Sequence of chain 1.D:
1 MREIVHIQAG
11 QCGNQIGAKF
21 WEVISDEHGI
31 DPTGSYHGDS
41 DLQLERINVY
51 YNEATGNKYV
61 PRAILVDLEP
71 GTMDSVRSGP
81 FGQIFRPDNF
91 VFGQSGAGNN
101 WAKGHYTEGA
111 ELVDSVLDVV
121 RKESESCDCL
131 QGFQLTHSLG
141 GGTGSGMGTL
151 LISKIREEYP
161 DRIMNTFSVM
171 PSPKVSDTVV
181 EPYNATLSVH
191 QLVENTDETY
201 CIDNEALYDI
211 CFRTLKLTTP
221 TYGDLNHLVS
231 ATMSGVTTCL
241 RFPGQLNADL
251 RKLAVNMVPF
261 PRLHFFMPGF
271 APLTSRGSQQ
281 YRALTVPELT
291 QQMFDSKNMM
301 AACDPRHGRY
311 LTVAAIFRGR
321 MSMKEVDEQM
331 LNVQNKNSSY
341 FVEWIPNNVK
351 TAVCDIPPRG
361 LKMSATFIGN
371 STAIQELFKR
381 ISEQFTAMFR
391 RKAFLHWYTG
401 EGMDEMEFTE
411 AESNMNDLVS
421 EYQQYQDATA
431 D

Binding-site contacts:
Ligand atom C32 contacts residue THR274 of chain 1.D at 3.8 Å.
Ligand atom C32 contacts residue GLN279 of chain 1.D at 3.3 Å.
Ligand atom C6' contacts residue GLN279 of chain 1.D at 3.8 Å.
Ligand atom C11 contacts residue HIS227 of chain 1.D at 3.9 Å.
Ligand atom C30 contacts residue LEU215 of chain 1.D at 3.5 Å (hydrophobic).
Ligand atom C30 contacts residue LEU273 of chain 1.D at 3.6 Å (hydrophobic).
Ligand atom C26 contacts residue ARG359 of chain 1.D at 3.6 Å.
Ligand atom C20 contacts residue THR274 of chain 1.D at 3.5 Å.
Ligand atom C1' contacts residue LEU361 of chain 1.D at 3.6 Å (hydrophobic).
Ligand atom O17 contacts residue THR274 of chain 1.D at 3.0 Å (h-bond).
Ligand atom C28 contacts residue LEU215 of chain 1.D at 3.4 Å (hydrophobic).
Ligand atom C22 contacts residue ARG276 of chain 1.D at 3.5 Å.
Ligand atom C21 contacts residue ARG276 of chain 1.D at 3.6 Å.
Ligand atom C8 contacts residue ARG276 of chain 1.D at 4.0 Å.
Ligand atom O3 contacts residue ARG359 of chain 1.D at 2.7 Å (salt-bridge).
Ligand atom O1 contacts residue HIS227 of chain 1.D at 3.5 Å.
Ligand atom C28 contacts residue CYS211 of chain 1.D at 4.0 Å (hydrophobic).
Ligand atom C11 contacts residue ASP224 of chain 1.D at 4.0 Å.
Ligand atom O5 contacts residue HIS227 of chain 1.D at 3.7 Å.
Ligand atom C40 contacts residue GLN280 of chain 1.D at 3.9 Å.
Ligand atom C2' contacts residue LEU361 of chain 1.D at 3.9 Å (hydrophobic).
Ligand atom C13 contacts residue HIS227 of chain 1.D at 3.7 Å.
Ligand atom C23 contacts residue THR274 of chain 1.D at 3.4 Å.
Ligand atom C10 contacts residue HIS227 of chain 1.D at 3.8 Å.
Ligand atom O17 contacts residue LEU273 of chain 1.D at 3.5 Å.
Ligand atom C5' contacts residue GLN279 of chain 1.D at 3.5 Å.
Ligand atom C2' contacts residue GLY360 of chain 1.D at 4.0 Å.
Ligand atom C27 contacts residue HIS227 of chain 1.D at 3.5 Å.
Ligand atom O17 contacts residue PRO272 of chain 1.D at 3.0 Å (h-bond).
Ligand atom C41 contacts residue GLN279 of chain 1.D at 3.3 Å.
Ligand atom C17 contacts residue THR274 of chain 1.D at 3.7 Å.
Ligand atom C13 contacts residue LEU228 of chain 1.D at 3.8 Å (hydrophobic).
Ligand atom C29 contacts residue LEU228 of chain 1.D at 3.7 Å (hydrophobic).
Ligand atom O11 contacts residue ASP224 of chain 1.D at 2.9 Å (salt-bridge).
Ligand atom N1' contacts residue LEU361 of chain 1.D at 3.6 Å.
Ligand atom O5' contacts residue GLN279 of chain 1.D at 2.5 Å (h-bond).
Ligand atom C3 contacts residue ARG359 of chain 1.D at 3.1 Å.
Ligand atom C31 contacts residue PRO272 of chain 1.D at 3.7 Å (hydrophobic).
Ligand atom O1' contacts residue LEU361 of chain 1.D at 3.7 Å.
Ligand atom C28 contacts residue ASP224 of chain 1.D at 3.8 Å.

A protein and the small-molecule ligand that binds it are described below.
Small molecule (SMILES): C=C/C=C\[C@H](C)[C@H](OC(=O)NCCCNC(=O)c1cccc(N=[N+]=[N-])c1)[C@@H](C)[C@H](O)[C@@H](C)C/C(C)=C\[C@H](C)[C@@H](O)[C@@H](C)/C=C\[C@@H](O)C[C@@H]1OC(=O)[C@H](C)[C@@H](O)[C@H]1C